Binding-site contacts:
Ligand atom O6 contacts residue TRP171 of chain 1.B at 3.8 Å.
Ligand atom O3 contacts residue HIS201 of chain 1.B at 4.2 Å.
Ligand atom C5 contacts residue GLN168 of chain 1.B at 3.9 Å.
Ligand atom O4 contacts residue TRP170 of chain 1.B at 3.9 Å.
Ligand atom C3 contacts residue TRP170 of chain 1.B at 3.5 Å (hydrophobic).
Ligand atom O4 contacts residue HIS201 of chain 1.B at 3.9 Å.
Ligand atom O2 contacts residue TRP171 of chain 1.B at 3.5 Å.
Ligand atom O3 contacts residue UDP1 of chain 1.I at 2.5 Å (h-bond).
Ligand atom C2 contacts residue TRP277 of chain 1.B at 3.7 Å (hydrophobic).
Ligand atom O2 contacts residue TRP277 of chain 1.B at 3.3 Å.
Ligand atom C6 contacts residue TYR199 of chain 1.B at 3.6 Å (hydrophobic).
Ligand atom C4 contacts residue GLN168 of chain 1.B at 4.0 Å.
Ligand atom C5 contacts residue TRP170 of chain 1.B at 3.6 Å (hydrophobic).
Ligand atom O3 contacts residue GLN168 of chain 1.B at 3.7 Å.
Ligand atom C3 contacts residue GLN168 of chain 1.B at 4.2 Å.
Ligand atom C4 contacts residue GLU238 of chain 1.B at 3.3 Å.
Ligand atom O2 contacts residue TRP170 of chain 1.B at 3.9 Å.
Ligand atom C2 contacts residue TRP170 of chain 1.B at 4.2 Å (hydrophobic).
Ligand atom O5 contacts residue GLN168 of chain 1.B at 3.0 Å (h-bond).
Ligand atom O4 contacts residue TRP277 of chain 1.B at 3.6 Å.
Ligand atom C3 contacts residue TRP171 of chain 1.B at 3.8 Å (hydrophobic).
Ligand atom O3 contacts residue TRP171 of chain 1.B at 2.8 Å (h-bond).
Ligand atom C1 contacts residue TRP170 of chain 1.B at 3.8 Å (hydrophobic).
Ligand atom O4 contacts residue GLU238 of chain 1.B at 3.0 Å (salt-bridge).
Ligand atom O4 contacts residue GLN168 of chain 1.B at 3.4 Å (h-bond).
Ligand atom C3 contacts residue UDP1 of chain 1.I at 3.4 Å.
Ligand atom O6 contacts residue TYR235 of chain 1.B at 3.6 Å.
Ligand atom O4 contacts residue GLN168 of chain 1.B at 2.9 Å (h-bond).
Ligand atom C1 contacts residue GLN168 of chain 1.B at 3.6 Å.
Ligand atom C6 contacts residue TYR235 of chain 1.B at 3.6 Å (hydrophobic).
Ligand atom C6 contacts residue THR180 of chain 1.B at 3.5 Å.
Ligand atom O3 contacts residue TRP170 of chain 1.B at 4.1 Å.
Ligand atom C6 contacts residue GLN168 of chain 1.B at 4.1 Å.
Ligand atom C5 contacts residue TYR235 of chain 1.B at 3.8 Å (hydrophobic).
Ligand atom O6 contacts residue THR180 of chain 1.B at 2.7 Å (h-bond).
Ligand atom O2 contacts residue LYS280 of chain 1.B at 3.5 Å.
Ligand atom C5 contacts residue GLU238 of chain 1.B at 3.8 Å.
Ligand atom C6 contacts residue GLU238 of chain 1.B at 3.2 Å.
Ligand atom C4 contacts residue TRP170 of chain 1.B at 4.1 Å (hydrophobic).
Ligand atom C2 contacts residue GLN168 of chain 1.B at 3.8 Å.

Sequence of chain 1.B:
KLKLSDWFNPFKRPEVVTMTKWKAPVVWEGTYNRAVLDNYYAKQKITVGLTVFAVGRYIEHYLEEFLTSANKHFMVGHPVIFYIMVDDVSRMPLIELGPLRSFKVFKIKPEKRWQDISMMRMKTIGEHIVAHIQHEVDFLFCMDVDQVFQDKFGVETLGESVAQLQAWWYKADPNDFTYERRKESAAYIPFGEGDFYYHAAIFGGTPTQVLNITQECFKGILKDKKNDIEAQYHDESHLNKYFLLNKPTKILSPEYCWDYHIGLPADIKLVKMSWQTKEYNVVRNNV

The protein below binds the small molecule below.
Small molecule (SMILES): OC[C@H]1O[C@@H](O[C@H]2[C@H](O)[C@@H](O)[C@H](O)O[C@@H]2CO)[C@H](O)[C@@H](O)[C@H]1O